Binding-site contacts:
Ligand atom O20 contacts residue HIS16 of chain 2.A at 3.1 Å.
Ligand atom N11 contacts residue PRO106 of chain 8.A at 3.8 Å.
Ligand atom C6 contacts residue GLU66 of chain 2.A at 3.7 Å.
Ligand atom N9 contacts residue TYR13 of chain 2.A at 3.1 Å (h-bond).
Ligand atom C16 contacts residue GLY67 of chain 2.A at 3.5 Å.
Ligand atom C17 contacts residue GLU66 of chain 2.A at 3.4 Å.
Ligand atom O19 contacts residue GLY14 of chain 2.A at 2.7 Å.
Ligand atom C16 contacts residue TYR15 of chain 2.A at 3.4 Å (hydrophobic).
Ligand atom C15 contacts residue GLY67 of chain 2.A at 3.5 Å.
Ligand atom C18 contacts residue GLU66 of chain 2.A at 3.8 Å.
Ligand atom C12 contacts residue GLU66 of chain 2.A at 3.6 Å.
Ligand atom O20 contacts residue ALA69 of chain 2.A at 3.5 Å (h-bond).
Ligand atom O20 contacts residue GLY67 of chain 2.A at 2.4 Å (h-bond).
Ligand atom C10 contacts residue TYR13 of chain 2.A at 3.7 Å (hydrophobic).
Ligand atom C18 contacts residue GLY67 of chain 2.A at 3.0 Å.
Ligand atom N7 contacts residue GLU66 of chain 2.A at 3.3 Å.
Ligand atom C18 contacts residue HIS16 of chain 2.A at 3.6 Å.
Ligand atom C15 contacts residue GLU66 of chain 2.A at 3.6 Å.
Ligand atom O19 contacts residue TYR15 of chain 2.A at 3.1 Å (h-bond).
Ligand atom O5 contacts residue GLU66 of chain 2.A at 2.7 Å (salt-bridge).
Ligand atom N8 contacts residue TYR13 of chain 2.A at 3.4 Å (h-bond).
Ligand atom N11 contacts residue TYR13 of chain 2.A at 3.8 Å.
Ligand atom N1 contacts residue GLY107 of chain 8.A at 3.6 Å.
Ligand atom C15 contacts residue TYR15 of chain 2.A at 3.6 Å (hydrophobic).
Ligand atom C18 contacts residue GLY14 of chain 2.A at 3.5 Å.
Ligand atom O19 contacts residue GLY67 of chain 2.A at 3.7 Å.
Ligand atom C4 contacts residue GLU66 of chain 2.A at 3.5 Å.
Ligand atom O20 contacts residue TYR15 of chain 2.A at 3.5 Å (h-bond).
Ligand atom C12 contacts residue TYR13 of chain 2.A at 3.6 Å (hydrophobic).
Ligand atom C14 contacts residue GLU66 of chain 2.A at 3.8 Å.
Ligand atom O20 contacts residue LYS68 of chain 2.A at 3.7 Å.
Ligand atom O19 contacts residue GLU66 of chain 2.A at 3.8 Å.
Ligand atom C18 contacts residue MET65 of chain 2.A at 3.6 Å (hydrophobic).
Ligand atom O19 contacts residue MET65 of chain 2.A at 2.7 Å (h-bond).
Ligand atom C17 contacts residue TYR15 of chain 2.A at 3.8 Å (hydrophobic).
Ligand atom N1 contacts residue PRO106 of chain 8.A at 3.3 Å (h-bond).
Ligand atom C17 contacts residue TYR13 of chain 2.A at 3.1 Å (hydrophobic).
Ligand atom C16 contacts residue GLU66 of chain 2.A at 3.4 Å.
Ligand atom O19 contacts residue HIS16 of chain 2.A at 2.9 Å (h-bond).
Ligand atom C18 contacts residue TYR15 of chain 2.A at 3.3 Å (hydrophobic).

Sequence of chain 6.A:
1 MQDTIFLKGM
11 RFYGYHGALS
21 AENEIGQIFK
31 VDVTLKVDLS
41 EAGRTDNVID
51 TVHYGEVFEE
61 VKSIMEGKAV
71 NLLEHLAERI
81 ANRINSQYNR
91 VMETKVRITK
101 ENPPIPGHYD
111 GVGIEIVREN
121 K

This protein binds this small molecule.
Small molecule (SMILES): Nc1nc(O)c2nn(-c3cccc(C(=O)O)c3)nc2n1

Sequence of chain 2.A:
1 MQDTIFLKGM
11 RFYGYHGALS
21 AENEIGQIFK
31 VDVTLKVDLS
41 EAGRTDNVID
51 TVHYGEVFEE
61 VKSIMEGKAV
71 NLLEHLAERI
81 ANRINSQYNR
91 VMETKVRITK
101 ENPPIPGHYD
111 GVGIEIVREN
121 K

Sequence of chain 8.A:
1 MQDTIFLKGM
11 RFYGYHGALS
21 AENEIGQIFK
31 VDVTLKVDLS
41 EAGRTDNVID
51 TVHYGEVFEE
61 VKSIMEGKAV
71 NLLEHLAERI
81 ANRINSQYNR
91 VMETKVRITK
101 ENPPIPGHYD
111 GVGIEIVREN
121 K